Sequence of chain 1.D:
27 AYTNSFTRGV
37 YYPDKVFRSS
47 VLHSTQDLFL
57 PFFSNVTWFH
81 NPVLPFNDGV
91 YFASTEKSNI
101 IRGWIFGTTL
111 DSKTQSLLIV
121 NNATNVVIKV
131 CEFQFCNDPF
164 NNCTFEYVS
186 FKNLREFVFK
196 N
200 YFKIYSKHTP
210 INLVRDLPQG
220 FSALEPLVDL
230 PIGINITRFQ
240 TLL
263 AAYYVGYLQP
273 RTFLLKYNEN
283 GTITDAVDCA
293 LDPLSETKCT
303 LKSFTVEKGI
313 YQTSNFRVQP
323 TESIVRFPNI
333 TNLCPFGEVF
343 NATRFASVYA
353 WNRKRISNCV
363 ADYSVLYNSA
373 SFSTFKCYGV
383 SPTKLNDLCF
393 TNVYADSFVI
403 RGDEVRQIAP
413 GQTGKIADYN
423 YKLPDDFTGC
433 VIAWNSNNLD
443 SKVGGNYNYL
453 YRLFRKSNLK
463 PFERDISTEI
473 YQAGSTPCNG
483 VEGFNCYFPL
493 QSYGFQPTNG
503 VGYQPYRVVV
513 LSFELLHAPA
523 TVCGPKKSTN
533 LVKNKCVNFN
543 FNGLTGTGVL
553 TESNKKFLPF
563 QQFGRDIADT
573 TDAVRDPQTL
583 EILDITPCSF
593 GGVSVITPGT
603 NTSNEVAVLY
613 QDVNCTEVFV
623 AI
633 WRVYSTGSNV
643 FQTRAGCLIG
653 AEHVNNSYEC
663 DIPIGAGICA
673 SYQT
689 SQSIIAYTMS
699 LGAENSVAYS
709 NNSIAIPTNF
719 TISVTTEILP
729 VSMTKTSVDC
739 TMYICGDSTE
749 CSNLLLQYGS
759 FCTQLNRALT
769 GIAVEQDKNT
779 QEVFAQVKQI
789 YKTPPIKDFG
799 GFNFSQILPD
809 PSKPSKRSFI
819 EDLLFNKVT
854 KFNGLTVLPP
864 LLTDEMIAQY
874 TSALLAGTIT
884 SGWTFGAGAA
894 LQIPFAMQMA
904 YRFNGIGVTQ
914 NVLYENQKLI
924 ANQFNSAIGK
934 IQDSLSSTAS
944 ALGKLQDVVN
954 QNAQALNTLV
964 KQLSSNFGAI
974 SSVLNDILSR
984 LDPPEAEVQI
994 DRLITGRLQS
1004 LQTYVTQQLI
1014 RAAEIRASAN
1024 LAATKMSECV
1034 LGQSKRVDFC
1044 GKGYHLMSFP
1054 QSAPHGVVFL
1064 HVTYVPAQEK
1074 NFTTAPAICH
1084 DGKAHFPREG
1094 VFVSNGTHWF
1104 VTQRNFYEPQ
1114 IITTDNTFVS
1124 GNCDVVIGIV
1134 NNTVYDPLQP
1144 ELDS

A protein and the small-molecule ligand that binds it are described below.
Small molecule (SMILES): CC(=O)N[C@@H]1[C@@H](O)[C@H](O)[C@@H](CO)O[C@H]1O

Binding-site contacts:
Ligand atom C8 contacts residue ASN657 of chain 1.D at 4.4 Å.
Ligand atom C4 contacts residue ASN657 of chain 1.D at 4.2 Å.
Ligand atom O5 contacts residue ASN657 of chain 1.D at 2.4 Å (h-bond).
Ligand atom N2 contacts residue ASN657 of chain 1.D at 2.9 Å (h-bond).
Ligand atom C5 contacts residue ASN657 of chain 1.D at 3.7 Å.
Ligand atom C7 contacts residue ASN657 of chain 1.D at 3.2 Å.
Ligand atom C2 contacts residue ASN657 of chain 1.D at 2.4 Å.
Ligand atom O7 contacts residue ASN657 of chain 1.D at 3.2 Å (h-bond).
Ligand atom C1 contacts residue ASN657 of chain 1.D at 1.4 Å.
Ligand atom C3 contacts residue ASN657 of chain 1.D at 3.8 Å.